Sequence of chain 1.C:
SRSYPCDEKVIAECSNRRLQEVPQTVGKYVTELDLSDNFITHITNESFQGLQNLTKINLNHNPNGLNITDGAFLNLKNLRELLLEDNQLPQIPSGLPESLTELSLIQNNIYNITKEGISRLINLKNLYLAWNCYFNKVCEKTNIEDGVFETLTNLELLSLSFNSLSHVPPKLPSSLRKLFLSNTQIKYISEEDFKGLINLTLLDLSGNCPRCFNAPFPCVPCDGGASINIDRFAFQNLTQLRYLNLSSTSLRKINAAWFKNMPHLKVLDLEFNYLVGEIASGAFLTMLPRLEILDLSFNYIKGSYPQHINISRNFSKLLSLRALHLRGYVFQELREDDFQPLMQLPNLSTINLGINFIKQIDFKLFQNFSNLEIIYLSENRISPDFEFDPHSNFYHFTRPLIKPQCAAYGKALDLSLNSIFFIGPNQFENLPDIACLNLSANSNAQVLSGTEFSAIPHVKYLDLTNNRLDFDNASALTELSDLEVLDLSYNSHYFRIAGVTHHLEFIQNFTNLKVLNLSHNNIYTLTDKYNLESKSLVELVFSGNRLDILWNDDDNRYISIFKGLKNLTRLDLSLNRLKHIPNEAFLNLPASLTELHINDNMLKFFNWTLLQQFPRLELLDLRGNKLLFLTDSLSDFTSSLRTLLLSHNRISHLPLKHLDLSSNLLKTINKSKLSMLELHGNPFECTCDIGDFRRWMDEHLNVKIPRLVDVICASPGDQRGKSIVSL

This small molecule binds to this protein.
Small molecule (SMILES): CC(=O)N[C@@H]1[C@@H](O)[C@H](O)[C@@H](CO)O[C@H]1O

Binding-site contacts:
Ligand atom C1 contacts residue SER500 of chain 1.C at 4.0 Å.
Ligand atom C7 contacts residue ASN524 of chain 1.C at 3.7 Å.
Ligand atom O5 contacts residue ASN524 of chain 1.C at 2.3 Å (h-bond).
Ligand atom C8 contacts residue ASN524 of chain 1.C at 4.1 Å.
Ligand atom N2 contacts residue ASN524 of chain 1.C at 3.0 Å (h-bond).
Ligand atom C5 contacts residue SER500 of chain 1.C at 3.9 Å.
Ligand atom C2 contacts residue ASN524 of chain 1.C at 2.5 Å.
Ligand atom C6 contacts residue SER500 of chain 1.C at 3.8 Å.
Ligand atom C3 contacts residue ASN524 of chain 1.C at 3.9 Å.
Ligand atom O5 contacts residue SER500 of chain 1.C at 3.4 Å (h-bond).
Ligand atom C5 contacts residue ASN524 of chain 1.C at 3.7 Å.
Ligand atom C6 contacts residue THR502 of chain 1.C at 4.3 Å.
Ligand atom C1 contacts residue ASN524 of chain 1.C at 1.5 Å.
Ligand atom C4 contacts residue ASN524 of chain 1.C at 4.2 Å.
Ligand atom O6 contacts residue SER500 of chain 1.C at 4.0 Å.